The small molecule below binds the protein below.
Small molecule (SMILES): COc1cc(/C=C\C(=O)/C=C(O)/C=C/c2ccc(O)c(OC)c2)ccc1O

Binding-site contacts:
Ligand atom C23 contacts residue SER44 of chain 1.A at 3.0 Å.
Ligand atom O4 contacts residue SER109 of chain 1.A at 3.5 Å (h-bond).
Ligand atom C8 contacts residue CUR1 of chain 2.C at 1.3 Å.
Ligand atom C6 contacts residue CUR1 of chain 2.C at 0.6 Å.
Ligand atom C9 contacts residue CUR1 of chain 2.C at 1.5 Å.
Ligand atom C10 contacts residue CUR1 of chain 2.C at 2.5 Å.
Ligand atom C3O contacts residue ALA100 of chain 1.A at 3.4 Å (hydrophobic).
Ligand atom C2 contacts residue CUR1 of chain 2.C at 0.6 Å.
Ligand atom O2 contacts residue LYS7 of chain 2.A at 3.6 Å.
Ligand atom O16 contacts residue LYS7 of chain 2.A at 3.6 Å.
Ligand atom O3 contacts residue SER109 of chain 1.A at 2.9 Å (h-bond).
Ligand atom C8 contacts residue LEU9 of chain 1.A at 3.7 Å (hydrophobic).
Ligand atom C6 contacts residue ALA100 of chain 2.A at 3.7 Å (hydrophobic).
Ligand atom O16 contacts residue LYS7 of chain 1.A at 3.2 Å (salt-bridge).
Ligand atom O4 contacts residue SER109 of chain 2.A at 2.8 Å (h-bond).
Ligand atom C3O contacts residue THR110 of chain 1.A at 3.5 Å.
Ligand atom O4 contacts residue LEU102 of chain 1.A at 3.7 Å.
Ligand atom C1 contacts residue CUR1 of chain 2.C at 0.6 Å.
Ligand atom O16 contacts residue CUR1 of chain 2.C at 2.9 Å (h-bond).
Ligand atom C8 contacts residue ALA100 of chain 2.A at 3.6 Å (hydrophobic).
Ligand atom C3O contacts residue THR111 of chain 1.A at 3.1 Å.
Ligand atom C24 contacts residue SER44 of chain 1.A at 3.1 Å.
Ligand atom O2 contacts residue CUR1 of chain 2.C at 1.1 Å (h-bond).
Ligand atom C5 contacts residue CUR1 of chain 2.C at 0.7 Å.
Ligand atom C18 contacts residue LYS7 of chain 1.A at 3.2 Å.
Ligand atom C5 contacts residue LEU102 of chain 2.A at 3.6 Å (hydrophobic).
Ligand atom C3 contacts residue CUR1 of chain 2.C at 0.7 Å.
Ligand atom C10 contacts residue LEU9 of chain 1.A at 3.7 Å (hydrophobic).
Ligand atom C3O contacts residue CUR1 of chain 2.C at 1.9 Å.
Ligand atom C15 contacts residue LYS7 of chain 1.A at 3.7 Å.
Ligand atom O3 contacts residue LEU102 of chain 1.A at 3.2 Å.
Ligand atom O3 contacts residue CUR1 of chain 2.C at 1.0 Å.
Ligand atom O4 contacts residue CUR1 of chain 2.C at 0.9 Å (h-bond).
Ligand atom C3O contacts residue SER109 of chain 1.A at 3.2 Å.
Ligand atom C4 contacts residue CUR1 of chain 2.C at 0.8 Å.
Ligand atom O4' contacts residue THR115 of chain 2.A at 3.7 Å.
Ligand atom C7 contacts residue CUR1 of chain 2.C at 0.6 Å.
Ligand atom C23 contacts residue PRO16 of chain 1.A at 3.5 Å (hydrophobic).
Ligand atom C15 contacts residue CUR1 of chain 2.C at 3.0 Å.
Ligand atom O4 contacts residue LEU102 of chain 2.A at 3.7 Å.

Sequence of chain 1.A:
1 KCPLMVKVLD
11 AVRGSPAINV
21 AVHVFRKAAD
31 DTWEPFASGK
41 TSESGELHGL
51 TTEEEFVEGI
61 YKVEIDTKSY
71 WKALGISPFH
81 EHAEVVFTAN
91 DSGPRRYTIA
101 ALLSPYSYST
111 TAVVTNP

Sequence of chain 2.A:
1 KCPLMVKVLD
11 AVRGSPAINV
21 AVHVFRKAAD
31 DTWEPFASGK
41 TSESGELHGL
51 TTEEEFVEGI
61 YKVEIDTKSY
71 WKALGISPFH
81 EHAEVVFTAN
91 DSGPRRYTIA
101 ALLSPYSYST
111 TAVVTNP